A protein and the small-molecule ligand that binds it are described below.
Small molecule (SMILES): CC(=O)N[C@@H]1[C@@H](O)[C@H](O)[C@@H](CO)O[C@H]1O

Binding-site contacts:
Ligand atom C3 contacts residue ASN359 of chain 1.D at 3.8 Å.
Ligand atom O5 contacts residue ASN359 of chain 1.D at 2.4 Å (h-bond).
Ligand atom C8 contacts residue ASN359 of chain 1.D at 4.1 Å.
Ligand atom N2 contacts residue ASN359 of chain 1.D at 2.8 Å (h-bond).
Ligand atom O7 contacts residue SER355 of chain 1.D at 4.4 Å.
Ligand atom C7 contacts residue SER355 of chain 1.D at 3.9 Å.
Ligand atom C1 contacts residue ASN359 of chain 1.D at 1.4 Å.
Ligand atom N2 contacts residue SER355 of chain 1.D at 4.4 Å.
Ligand atom C2 contacts residue ASN359 of chain 1.D at 2.5 Å.
Ligand atom C5 contacts residue ASN359 of chain 1.D at 3.7 Å.
Ligand atom C8 contacts residue SER355 of chain 1.D at 3.3 Å.
Ligand atom C4 contacts residue ASN359 of chain 1.D at 4.3 Å.
Ligand atom C7 contacts residue ASN359 of chain 1.D at 3.9 Å.

Sequence of chain 1.D:
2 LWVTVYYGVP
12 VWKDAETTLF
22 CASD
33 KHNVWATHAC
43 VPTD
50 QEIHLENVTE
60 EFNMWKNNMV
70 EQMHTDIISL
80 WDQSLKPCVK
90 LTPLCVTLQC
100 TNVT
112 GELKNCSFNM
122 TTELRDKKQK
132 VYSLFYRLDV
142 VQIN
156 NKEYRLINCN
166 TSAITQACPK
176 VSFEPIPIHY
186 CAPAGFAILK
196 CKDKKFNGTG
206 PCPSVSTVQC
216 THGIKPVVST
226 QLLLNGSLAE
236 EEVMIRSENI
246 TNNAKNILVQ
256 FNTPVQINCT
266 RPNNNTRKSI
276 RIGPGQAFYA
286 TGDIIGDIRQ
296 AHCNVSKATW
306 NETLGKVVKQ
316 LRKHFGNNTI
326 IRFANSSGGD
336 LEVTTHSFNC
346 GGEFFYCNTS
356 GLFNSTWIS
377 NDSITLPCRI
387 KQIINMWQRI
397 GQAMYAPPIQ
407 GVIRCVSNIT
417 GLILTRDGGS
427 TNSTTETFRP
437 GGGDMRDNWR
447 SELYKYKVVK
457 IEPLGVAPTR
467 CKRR